Binding-site contacts:
Ligand atom C16 contacts residue PHE36 of chain 1.B at 3.5 Å (hydrophobic).
Ligand atom CB contacts residue SER37 of chain 1.B at 3.2 Å.
Ligand atom CT contacts residue LEU67 of chain 1.B at 3.6 Å (hydrophobic).
Ligand atom NA2 contacts residue ASP32 of chain 1.B at 2.9 Å (salt-bridge).
Ligand atom CA contacts residue SER37 of chain 1.B at 3.5 Å.
Ligand atom C8A contacts residue ASP32 of chain 1.B at 3.5 Å.
Ligand atom CT contacts residue ARG70 of chain 1.B at 3.6 Å.
Ligand atom C2 contacts residue VAL10 of chain 1.B at 3.6 Å (hydrophobic).
Ligand atom NA2 contacts residue VAL10 of chain 1.B at 3.5 Å (h-bond).
Ligand atom O1 contacts residue LEU67 of chain 1.B at 3.4 Å.
Ligand atom C4 contacts residue VAL9 of chain 1.B at 3.3 Å (hydrophobic).
Ligand atom N8 contacts residue ASP32 of chain 1.B at 3.2 Å (salt-bridge).
Ligand atom C15 contacts residue PHE36 of chain 1.B at 3.4 Å (hydrophobic).
Ligand atom NA4 contacts residue VAL9 of chain 1.B at 2.5 Å (h-bond).
Ligand atom O2 contacts residue ARG70 of chain 1.B at 3.5 Å (salt-bridge).
Ligand atom O1 contacts residue ARG70 of chain 1.B at 3.0 Å (salt-bridge).
Ligand atom NA2 contacts residue THR134 of chain 1.B at 3.2 Å (h-bond).
Ligand atom C14 contacts residue ILE62 of chain 1.B at 3.5 Å (hydrophobic).
Ligand atom N1 contacts residue ASP32 of chain 1.B at 2.8 Å (salt-bridge).
Ligand atom O2 contacts residue SER37 of chain 1.B at 3.4 Å (h-bond).
Ligand atom NA4 contacts residue TYR119 of chain 1.B at 3.6 Å (h-bond).
Ligand atom C4A contacts residue NDP1 of chain 1.E at 3.2 Å.
Ligand atom N5 contacts residue NDP1 of chain 1.E at 3.4 Å.
Ligand atom N10 contacts residue ILE62 of chain 1.B at 3.5 Å.
Ligand atom NA4 contacts residue CYS113 of chain 1.B at 3.4 Å.
Ligand atom O1 contacts residue SER37 of chain 1.B at 2.5 Å (h-bond).
Ligand atom C2 contacts residue ASP32 of chain 1.B at 3.5 Å.
Ligand atom N3 contacts residue VAL10 of chain 1.B at 3.3 Å (h-bond).
Ligand atom N8 contacts residue LEU33 of chain 1.B at 3.6 Å.
Ligand atom C2 contacts residue ALA11 of chain 1.B at 3.6 Å (hydrophobic).
Ligand atom C4 contacts residue NDP1 of chain 1.E at 3.3 Å.
Ligand atom C8A contacts residue NDP1 of chain 1.E at 3.6 Å.
Ligand atom CM contacts residue ILE62 of chain 1.B at 3.5 Å (hydrophobic).
Ligand atom CT contacts residue SER37 of chain 1.B at 2.8 Å.
Ligand atom N3 contacts residue VAL9 of chain 1.B at 3.2 Å.
Ligand atom NA4 contacts residue PHE36 of chain 1.B at 3.5 Å.
Ligand atom C7 contacts residue LEU25 of chain 1.B at 3.5 Å (hydrophobic).
Ligand atom CM contacts residue THR58 of chain 1.B at 3.6 Å.
Ligand atom C4 contacts residue PHE36 of chain 1.B at 3.5 Å (hydrophobic).
Ligand atom N1 contacts residue ALA11 of chain 1.B at 3.5 Å.

Sequence of chain 1.B:
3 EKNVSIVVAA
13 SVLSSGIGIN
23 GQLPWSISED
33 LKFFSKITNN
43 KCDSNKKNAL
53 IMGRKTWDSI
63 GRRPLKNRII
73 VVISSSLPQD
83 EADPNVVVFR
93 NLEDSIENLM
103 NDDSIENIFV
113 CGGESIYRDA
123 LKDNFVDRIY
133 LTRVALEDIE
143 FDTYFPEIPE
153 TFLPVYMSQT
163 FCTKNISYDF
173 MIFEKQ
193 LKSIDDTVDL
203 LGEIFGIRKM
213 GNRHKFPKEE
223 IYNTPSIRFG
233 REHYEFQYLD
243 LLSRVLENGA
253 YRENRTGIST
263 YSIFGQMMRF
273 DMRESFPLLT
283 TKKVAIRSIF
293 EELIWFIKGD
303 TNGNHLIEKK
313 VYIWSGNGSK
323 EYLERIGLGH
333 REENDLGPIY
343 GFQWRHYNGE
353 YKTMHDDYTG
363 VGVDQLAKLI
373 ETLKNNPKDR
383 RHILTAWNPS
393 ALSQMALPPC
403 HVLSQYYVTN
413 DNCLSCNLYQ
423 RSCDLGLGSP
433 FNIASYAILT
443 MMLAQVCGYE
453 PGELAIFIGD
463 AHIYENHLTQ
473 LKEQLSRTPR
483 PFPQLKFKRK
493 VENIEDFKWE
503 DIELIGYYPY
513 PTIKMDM

The protein below binds the small molecule below.
Small molecule (SMILES): CN(Cc1cnc2nc(N)nc(N)c2n1)c1ccc(C(=O)N[C@@H](CCC(=O)O)C(=O)O)cc1